Binding-site contacts:
Ligand atom O3 contacts residue CYS145 of chain 1.A at 2.8 Å (h-bond).
Ligand atom O3 contacts residue GLY143 of chain 1.A at 2.9 Å (h-bond).
Ligand atom C25 contacts residue ASN142 of chain 1.A at 3.6 Å.
Ligand atom O3 contacts residue ASN142 of chain 1.A at 3.9 Å.
Ligand atom O contacts residue CYS145 of chain 1.A at 2.2 Å (h-bond).
Ligand atom C8 contacts residue THR25 of chain 1.A at 3.7 Å.
Ligand atom C contacts residue CYS145 of chain 1.A at 1.9 Å (hydrophobic).
Ligand atom C26 contacts residue PHE140 of chain 1.A at 3.6 Å (hydrophobic).
Ligand atom C22 contacts residue SER144 of chain 1.A at 3.7 Å.
Ligand atom N2 contacts residue HIS164 of chain 1.A at 3.1 Å (h-bond).
Ligand atom O1 contacts residue GLY143 of chain 1.A at 3.3 Å (h-bond).
Ligand atom N3 contacts residue HIS163 of chain 1.A at 3.1 Å (h-bond).
Ligand atom C22 contacts residue HIS164 of chain 1.A at 3.5 Å.
Ligand atom O3 contacts residue SER144 of chain 1.A at 3.1 Å (h-bond).
Ligand atom C26 contacts residue GLU166 of chain 1.A at 3.4 Å.
Ligand atom C22 contacts residue HIS163 of chain 1.A at 3.2 Å.
Ligand atom C26 contacts residue LEU141 of chain 1.A at 3.7 Å (hydrophobic).
Ligand atom C23 contacts residue HIS163 of chain 1.A at 3.7 Å.
Ligand atom C27 contacts residue PHE140 of chain 1.A at 3.2 Å (hydrophobic).
Ligand atom N3 contacts residue SER144 of chain 1.A at 3.4 Å (h-bond).
Ligand atom C2 contacts residue CYS145 of chain 1.A at 3.0 Å (hydrophobic).
Ligand atom C contacts residue HIS41 of chain 1.A at 3.5 Å.
Ligand atom O contacts residue HIS164 of chain 1.A at 3.3 Å (h-bond).
Ligand atom C1 contacts residue CYS145 of chain 1.A at 2.7 Å (hydrophobic).
Ligand atom C3 contacts residue THR25 of chain 1.A at 3.8 Å.
Ligand atom C23 contacts residue SER144 of chain 1.A at 3.7 Å.
Ligand atom C25 contacts residue LEU141 of chain 1.A at 3.8 Å (hydrophobic).
Ligand atom N contacts residue GLY143 of chain 1.A at 3.7 Å.
Ligand atom O2 contacts residue ASN142 of chain 1.A at 3.7 Å.
Ligand atom N2 contacts residue CYS145 of chain 1.A at 3.4 Å (h-bond).
Ligand atom C4 contacts residue THR26 of chain 1.A at 3.5 Å.
Ligand atom C27 contacts residue GLU166 of chain 1.A at 3.3 Å.
Ligand atom N contacts residue CYS145 of chain 1.A at 3.4 Å (h-bond).
Ligand atom C14 contacts residue SER46 of chain 1.A at 3.5 Å.
Ligand atom C21 contacts residue CYS145 of chain 1.A at 2.4 Å (hydrophobic).
Ligand atom O contacts residue HIS41 of chain 1.A at 2.2 Å (h-bond).
Ligand atom O1 contacts residue ASN142 of chain 1.A at 3.1 Å.
Ligand atom C13 contacts residue ASN142 of chain 1.A at 3.7 Å.
Ligand atom N3 contacts residue PHE140 of chain 1.A at 3.6 Å.
Ligand atom C12 contacts residue ASN142 of chain 1.A at 3.8 Å.

The small molecule below binds the protein below.
Small molecule (SMILES): O=C(NCc1ccccn1)[C@@H](O)[C@@H](Cc1ccccc1)NC(=O)[C@H]1CCC(=O)N1Cc1ccccc1

Sequence of chain 1.A:
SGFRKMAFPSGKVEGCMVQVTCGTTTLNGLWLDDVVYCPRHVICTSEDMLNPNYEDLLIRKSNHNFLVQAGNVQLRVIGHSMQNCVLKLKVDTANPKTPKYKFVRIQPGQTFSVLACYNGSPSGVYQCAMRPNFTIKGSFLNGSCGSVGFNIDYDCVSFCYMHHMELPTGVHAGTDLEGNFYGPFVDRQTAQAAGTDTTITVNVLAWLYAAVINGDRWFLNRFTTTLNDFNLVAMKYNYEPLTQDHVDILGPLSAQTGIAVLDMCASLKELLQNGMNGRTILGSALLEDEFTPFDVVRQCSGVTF

Sequence of chain 1.B:
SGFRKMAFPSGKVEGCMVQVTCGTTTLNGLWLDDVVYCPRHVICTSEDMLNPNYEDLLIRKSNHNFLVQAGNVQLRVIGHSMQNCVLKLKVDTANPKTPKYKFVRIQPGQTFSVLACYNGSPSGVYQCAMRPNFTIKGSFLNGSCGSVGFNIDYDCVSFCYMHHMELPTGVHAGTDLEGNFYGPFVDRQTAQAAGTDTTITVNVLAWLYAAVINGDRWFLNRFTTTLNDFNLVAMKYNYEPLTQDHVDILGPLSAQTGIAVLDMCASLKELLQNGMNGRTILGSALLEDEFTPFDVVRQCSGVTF